Sequence of chain 1.A:
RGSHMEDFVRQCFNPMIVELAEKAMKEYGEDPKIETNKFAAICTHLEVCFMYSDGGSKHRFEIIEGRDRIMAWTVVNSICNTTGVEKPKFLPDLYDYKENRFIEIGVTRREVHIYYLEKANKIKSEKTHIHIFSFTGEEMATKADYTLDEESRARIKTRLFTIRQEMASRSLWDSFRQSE

Binding-site contacts:
Ligand atom O3 contacts residue MN1 of chain 1.C at 2.2 Å.
Ligand atom C9 contacts residue LEU107 of chain 1.A at 3.1 Å (hydrophobic).
Ligand atom O5 contacts residue PHE106 of chain 1.A at 3.9 Å.
Ligand atom C3 contacts residue GLU120 of chain 1.A at 3.5 Å.
Ligand atom C24 contacts residue ILE58 of chain 1.A at 3.9 Å (hydrophobic).
Ligand atom O5 contacts residue LEU107 of chain 1.A at 3.3 Å (h-bond).
Ligand atom CL1 contacts residue LYS54 of chain 1.A at 3.4 Å.
Ligand atom C10 contacts residue LEU107 of chain 1.A at 3.5 Å (hydrophobic).
Ligand atom C6 contacts residue TYR44 of chain 1.A at 3.1 Å (hydrophobic).
Ligand atom C3 contacts residue MN1 of chain 1.B at 3.1 Å.
Ligand atom O1 contacts residue MN1 of chain 1.B at 2.2 Å.
Ligand atom O1 contacts residue ILE121 of chain 1.A at 3.2 Å (h-bond).
Ligand atom CL1 contacts residue GLU46 of chain 1.A at 3.5 Å.
Ligand atom C5 contacts residue MN1 of chain 1.C at 3.2 Å.
Ligand atom O1 contacts residue GLU120 of chain 1.A at 2.8 Å (salt-bridge).
Ligand atom O1 contacts residue TYR131 of chain 1.A at 3.7 Å.
Ligand atom C24 contacts residue ALA40 of chain 1.A at 3.9 Å (hydrophobic).
Ligand atom C23 contacts residue ALA40 of chain 1.A at 3.9 Å (hydrophobic).
Ligand atom O2 contacts residue ASP109 of chain 1.A at 3.0 Å (salt-bridge).
Ligand atom C10 contacts residue GLU120 of chain 1.A at 3.9 Å.
Ligand atom O2 contacts residue HIS61 of chain 1.A at 3.3 Å.
Ligand atom O2 contacts residue GLU81 of chain 1.A at 3.5 Å (salt-bridge).
Ligand atom C3 contacts residue MN1 of chain 1.C at 3.3 Å.
Ligand atom C4 contacts residue HIS61 of chain 1.A at 3.9 Å.
Ligand atom C4 contacts residue MN1 of chain 1.B at 3.0 Å.
Ligand atom O1 contacts residue HIS61 of chain 1.A at 3.1 Å (h-bond).
Ligand atom O2 contacts residue MN1 of chain 1.C at 2.2 Å.
Ligand atom O6 contacts residue TYR44 of chain 1.A at 3.7 Å.
Ligand atom C22 contacts residue TYR44 of chain 1.A at 3.9 Å (hydrophobic).
Ligand atom C2 contacts residue MN1 of chain 1.C at 3.7 Å.
Ligand atom O2 contacts residue MN1 of chain 1.B at 2.4 Å.
Ligand atom O4 contacts residue LYS54 of chain 1.A at 3.2 Å (salt-bridge).
Ligand atom N1 contacts residue TYR131 of chain 1.A at 3.8 Å.
Ligand atom C4 contacts residue GLU120 of chain 1.A at 3.3 Å.
Ligand atom C7 contacts residue LEU107 of chain 1.A at 3.9 Å (hydrophobic).
Ligand atom O3 contacts residue GLU81 of chain 1.A at 2.9 Å (salt-bridge).
Ligand atom C25 contacts residue LYS54 of chain 1.A at 3.9 Å.
Ligand atom O2 contacts residue GLU120 of chain 1.A at 3.1 Å (salt-bridge).
Ligand atom C7 contacts residue TYR44 of chain 1.A at 3.3 Å (hydrophobic).
Ligand atom S2 contacts residue LYS54 of chain 1.A at 3.9 Å.

A small-molecule ligand and the protein it binds are described below.
Small molecule (SMILES): O=C(NCCS(=O)(=O)c1ccccc1)c1nc([C@@H]2CCCN2C(=O)CSc2ccccc2Cl)[nH]c(=O)c1O